A small-molecule ligand and the protein it binds are described below.
Small molecule (SMILES): CC(=O)N[C@@H]1[C@@H](O)[C@H](O)[C@@H](CO)O[C@H]1O

Binding-site contacts:
Ligand atom C7 contacts residue ASN1071 of chain 1.E at 3.3 Å.
Ligand atom C3 contacts residue ALA703 of chain 1.E at 4.3 Å (hydrophobic).
Ligand atom C3 contacts residue ASN1071 of chain 1.E at 3.8 Å.
Ligand atom C4 contacts residue ALA703 of chain 1.E at 4.3 Å (hydrophobic).
Ligand atom C6 contacts residue ALA703 of chain 1.E at 4.4 Å (hydrophobic).
Ligand atom C8 contacts residue GLU1069 of chain 1.E at 3.4 Å.
Ligand atom N2 contacts residue ASN1071 of chain 1.E at 3.0 Å (h-bond).
Ligand atom C8 contacts residue ASN1071 of chain 1.E at 4.1 Å.
Ligand atom C1 contacts residue ASN1071 of chain 1.E at 1.4 Å.
Ligand atom O4 contacts residue ALA703 of chain 1.E at 4.0 Å.
Ligand atom C8 contacts residue LYS1070 of chain 1.E at 4.2 Å.
Ligand atom O5 contacts residue ASN1071 of chain 1.E at 2.4 Å (h-bond).
Ligand atom C5 contacts residue ALA703 of chain 1.E at 3.7 Å (hydrophobic).
Ligand atom C4 contacts residue ASN1071 of chain 1.E at 4.2 Å.
Ligand atom O7 contacts residue ASN1071 of chain 1.E at 3.3 Å (h-bond).
Ligand atom C5 contacts residue ASN1071 of chain 1.E at 3.7 Å.
Ligand atom C2 contacts residue ASN1071 of chain 1.E at 2.5 Å.

Sequence of chain 1.E:
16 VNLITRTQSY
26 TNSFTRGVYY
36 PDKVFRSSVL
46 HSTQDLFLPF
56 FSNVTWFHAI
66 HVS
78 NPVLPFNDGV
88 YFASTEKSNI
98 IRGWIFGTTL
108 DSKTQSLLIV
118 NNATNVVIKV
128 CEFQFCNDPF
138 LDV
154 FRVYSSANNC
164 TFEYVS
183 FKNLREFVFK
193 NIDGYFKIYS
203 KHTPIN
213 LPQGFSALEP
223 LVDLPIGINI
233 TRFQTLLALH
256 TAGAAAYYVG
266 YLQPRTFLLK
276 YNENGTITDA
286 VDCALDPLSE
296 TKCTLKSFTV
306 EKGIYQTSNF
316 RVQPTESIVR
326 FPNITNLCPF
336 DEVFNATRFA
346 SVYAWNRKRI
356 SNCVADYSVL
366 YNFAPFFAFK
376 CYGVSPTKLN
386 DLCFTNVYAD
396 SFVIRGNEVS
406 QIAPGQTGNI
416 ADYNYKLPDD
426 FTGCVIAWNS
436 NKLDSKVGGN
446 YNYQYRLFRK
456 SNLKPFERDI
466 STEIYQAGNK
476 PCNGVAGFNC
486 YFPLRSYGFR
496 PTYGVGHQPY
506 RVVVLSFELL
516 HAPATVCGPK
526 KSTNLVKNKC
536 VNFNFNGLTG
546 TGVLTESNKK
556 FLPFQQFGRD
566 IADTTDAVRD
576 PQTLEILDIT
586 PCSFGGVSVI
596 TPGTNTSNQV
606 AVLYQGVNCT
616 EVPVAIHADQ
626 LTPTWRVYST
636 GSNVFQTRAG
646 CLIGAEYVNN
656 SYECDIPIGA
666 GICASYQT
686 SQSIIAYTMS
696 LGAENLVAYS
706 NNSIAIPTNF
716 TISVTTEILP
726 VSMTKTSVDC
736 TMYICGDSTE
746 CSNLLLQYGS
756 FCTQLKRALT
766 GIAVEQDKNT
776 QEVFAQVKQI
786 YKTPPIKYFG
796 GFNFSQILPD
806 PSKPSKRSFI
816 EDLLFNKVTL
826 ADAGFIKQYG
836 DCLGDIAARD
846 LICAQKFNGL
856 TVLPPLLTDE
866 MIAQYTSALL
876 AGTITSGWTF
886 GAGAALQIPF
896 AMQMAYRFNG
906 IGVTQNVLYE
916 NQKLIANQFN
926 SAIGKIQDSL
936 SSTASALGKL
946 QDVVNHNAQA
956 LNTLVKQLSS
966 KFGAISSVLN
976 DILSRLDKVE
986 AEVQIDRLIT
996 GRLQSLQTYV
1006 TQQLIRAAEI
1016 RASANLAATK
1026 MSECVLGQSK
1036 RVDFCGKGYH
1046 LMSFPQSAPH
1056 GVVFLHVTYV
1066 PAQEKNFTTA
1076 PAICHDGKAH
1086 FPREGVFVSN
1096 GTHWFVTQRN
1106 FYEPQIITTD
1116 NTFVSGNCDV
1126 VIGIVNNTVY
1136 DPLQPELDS